Sequence of chain 1.B:
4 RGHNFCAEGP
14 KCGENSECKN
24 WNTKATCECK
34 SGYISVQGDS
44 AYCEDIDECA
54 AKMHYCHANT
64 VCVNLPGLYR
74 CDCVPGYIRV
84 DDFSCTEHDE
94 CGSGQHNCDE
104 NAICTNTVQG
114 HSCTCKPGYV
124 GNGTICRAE

The protein below binds the small molecule below.
Small molecule (SMILES): CC(=O)N[C@@H]1[C@@H](O)[C@H](O)[C@@H](CO)O[C@H]1O

Binding-site contacts:
Ligand atom O7 contacts residue ASN125 of chain 1.B at 3.3 Å (h-bond).
Ligand atom O5 contacts residue ASN125 of chain 1.B at 2.4 Å (h-bond).
Ligand atom C4 contacts residue ASN125 of chain 1.B at 4.2 Å.
Ligand atom N2 contacts residue THR127 of chain 1.B at 3.5 Å (h-bond).
Ligand atom C3 contacts residue THR127 of chain 1.B at 4.4 Å.
Ligand atom C3 contacts residue ASN125 of chain 1.B at 3.7 Å.
Ligand atom C5 contacts residue ASN125 of chain 1.B at 3.7 Å.
Ligand atom C1 contacts residue ASN125 of chain 1.B at 1.4 Å.
Ligand atom C2 contacts residue ASN125 of chain 1.B at 2.4 Å.
Ligand atom C8 contacts residue THR127 of chain 1.B at 4.3 Å.
Ligand atom C7 contacts residue ASN125 of chain 1.B at 3.2 Å.
Ligand atom C7 contacts residue THR127 of chain 1.B at 4.3 Å.
Ligand atom C2 contacts residue THR127 of chain 1.B at 4.2 Å.
Ligand atom N2 contacts residue ASN125 of chain 1.B at 2.8 Å (h-bond).
Ligand atom C8 contacts residue ASN125 of chain 1.B at 4.3 Å.
Ligand atom O6 contacts residue ILE128 of chain 1.B at 4.3 Å.
Ligand atom C1 contacts residue THR127 of chain 1.B at 4.0 Å.